Binding-site contacts:
Ligand atom O3 contacts residue TRP257 of chain 1.B at 3.6 Å.
Ligand atom C6 contacts residue THR67 of chain 1.B at 3.5 Å.
Ligand atom C1 contacts residue TRP42 of chain 1.B at 3.9 Å (hydrophobic).
Ligand atom O4 contacts residue TRP257 of chain 1.B at 3.2 Å.
Ligand atom O2 contacts residue GLY298 of chain 1.B at 3.2 Å (h-bond).
Ligand atom O4 contacts residue THR66 of chain 1.B at 3.4 Å (h-bond).
Ligand atom C2 contacts residue GLY298 of chain 1.B at 3.8 Å.
Ligand atom O1 contacts residue TRP178 of chain 1.B at 3.1 Å.
Ligand atom O4 contacts residue GLY65 of chain 1.B at 3.1 Å.
Ligand atom O3 contacts residue GLY298 of chain 1.B at 2.9 Å (h-bond).
Ligand atom O3 contacts residue THR66 of chain 1.B at 2.8 Å (h-bond).
Ligand atom O5 contacts residue HIS182 of chain 1.B at 3.7 Å.
Ligand atom O6 contacts residue THR67 of chain 1.B at 3.7 Å.
Ligand atom O3 contacts residue GLU118 of chain 1.B at 3.0 Å (salt-bridge).
Ligand atom C2 contacts residue GLU118 of chain 1.B at 3.5 Å.
Ligand atom C4 contacts residue THR67 of chain 1.B at 3.4 Å.
Ligand atom O5 contacts residue TRP42 of chain 1.B at 3.5 Å.
Ligand atom C6 contacts residue HIS182 of chain 1.B at 3.9 Å.
Ligand atom O6 contacts residue TRP178 of chain 1.B at 3.1 Å.
Ligand atom O3 contacts residue ARG120 of chain 1.B at 3.9 Å.
Ligand atom C1 contacts residue ASP179 of chain 1.B at 3.6 Å.
Ligand atom C2 contacts residue TRP42 of chain 1.B at 3.9 Å (hydrophobic).
Ligand atom O3 contacts residue PHE295 of chain 1.B at 3.6 Å.
Ligand atom C3 contacts residue GLY65 of chain 1.B at 3.9 Å.
Ligand atom C6 contacts residue GLU377 of chain 1.B at 3.2 Å.
Ligand atom O6 contacts residue GLU377 of chain 1.B at 2.5 Å (salt-bridge).
Ligand atom C3 contacts residue THR66 of chain 1.B at 3.9 Å.
Ligand atom C4 contacts residue TRP42 of chain 1.B at 3.8 Å (hydrophobic).
Ligand atom O6 contacts residue HIS182 of chain 1.B at 2.7 Å (h-bond).
Ligand atom O2 contacts residue GLU118 of chain 1.B at 2.5 Å (salt-bridge).
Ligand atom O4 contacts residue THR67 of chain 1.B at 2.6 Å (h-bond).
Ligand atom C6 contacts residue TRP68 of chain 1.B at 3.4 Å (hydrophobic).
Ligand atom C6 contacts residue TRP42 of chain 1.B at 3.7 Å (hydrophobic).
Ligand atom O6 contacts residue THR237 of chain 1.B at 3.7 Å.
Ligand atom O3 contacts residue GLY297 of chain 1.B at 3.4 Å.
Ligand atom O2 contacts residue ARG120 of chain 1.B at 3.4 Å (salt-bridge).
Ligand atom C5 contacts residue TRP42 of chain 1.B at 3.9 Å (hydrophobic).
Ligand atom C3 contacts residue GLU118 of chain 1.B at 3.8 Å.
Ligand atom C3 contacts residue GLY298 of chain 1.B at 3.0 Å.
Ligand atom C3 contacts residue ARG120 of chain 1.B at 3.6 Å.

Sequence of chain 1.B:
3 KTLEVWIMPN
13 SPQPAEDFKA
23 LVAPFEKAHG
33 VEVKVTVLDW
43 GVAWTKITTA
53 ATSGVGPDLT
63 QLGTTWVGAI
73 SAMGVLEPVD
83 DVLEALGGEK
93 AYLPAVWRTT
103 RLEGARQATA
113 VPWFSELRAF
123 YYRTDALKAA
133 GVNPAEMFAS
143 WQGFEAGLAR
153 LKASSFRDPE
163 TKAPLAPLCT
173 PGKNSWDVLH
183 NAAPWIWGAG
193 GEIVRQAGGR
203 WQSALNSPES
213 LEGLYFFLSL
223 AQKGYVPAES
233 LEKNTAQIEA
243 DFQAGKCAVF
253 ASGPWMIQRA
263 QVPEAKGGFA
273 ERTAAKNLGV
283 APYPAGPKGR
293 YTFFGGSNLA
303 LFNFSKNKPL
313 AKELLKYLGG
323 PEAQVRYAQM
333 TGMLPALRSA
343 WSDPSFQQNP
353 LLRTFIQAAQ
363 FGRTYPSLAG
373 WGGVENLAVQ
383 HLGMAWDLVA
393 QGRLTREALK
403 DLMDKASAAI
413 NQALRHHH

A protein and the small-molecule ligand that binds it are described below.
Small molecule (SMILES): OC[C@H]1O[C@@H](O[C@@H]2[C@@H](O)[C@H](O)[C@@H](CO)O[C@H]2O)[C@H](O)[C@@H](O)[C@@H]1O